The protein below binds the small molecule below.
Small molecule (SMILES): N[C@@H]1[C@@H](O)[C@@H](O)[C@@H](CO)O[C@@H]1O

Binding-site contacts:
Ligand atom C4 contacts residue HIS85 of chain 1.B at 3.9 Å.
Ligand atom O4 contacts residue PRO65 of chain 1.B at 4.3 Å.
Ligand atom O6 contacts residue TYR66 of chain 1.B at 3.3 Å.
Ligand atom O6 contacts residue PRO65 of chain 1.B at 3.8 Å.
Ligand atom C5 contacts residue ASN27 of chain 1.B at 3.9 Å.
Ligand atom O6 contacts residue VAL79 of chain 1.B at 3.7 Å.
Ligand atom C6 contacts residue TYR66 of chain 1.B at 4.1 Å (hydrophobic).
Ligand atom O4 contacts residue HIS85 of chain 1.B at 3.1 Å (h-bond).
Ligand atom C3 contacts residue HIS81 of chain 1.B at 4.2 Å.
Ligand atom C2 contacts residue GLY67 of chain 1.B at 3.7 Å.
Ligand atom C5 contacts residue HIS81 of chain 1.B at 3.7 Å.
Ligand atom C2 contacts residue GLY68 of chain 1.B at 4.1 Å.
Ligand atom O5 contacts residue TYR66 of chain 1.B at 4.2 Å.
Ligand atom C6 contacts residue HIS81 of chain 1.B at 3.9 Å.
Ligand atom C6 contacts residue GLY67 of chain 1.B at 3.5 Å.
Ligand atom C3 contacts residue ASP83 of chain 1.B at 3.5 Å.
Ligand atom O4 contacts residue GLY68 of chain 1.B at 3.2 Å.
Ligand atom C5 contacts residue GLY68 of chain 1.B at 4.0 Å.
Ligand atom O6 contacts residue ASN27 of chain 1.B at 2.6 Å (h-bond).
Ligand atom O4 contacts residue HIS64 of chain 1.B at 2.8 Å (h-bond).
Ligand atom C6 contacts residue VAL79 of chain 1.B at 4.0 Å (hydrophobic).
Ligand atom C1 contacts residue GLY67 of chain 1.B at 3.2 Å.
Ligand atom O4 contacts residue GLY67 of chain 1.B at 4.2 Å.
Ligand atom O3 contacts residue HIS85 of chain 1.B at 2.8 Å (h-bond).
Ligand atom C3 contacts residue HIS85 of chain 1.B at 3.8 Å.
Ligand atom O6 contacts residue GLY67 of chain 1.B at 2.8 Å (h-bond).
Ligand atom C5 contacts residue GLY67 of chain 1.B at 3.8 Å.
Ligand atom C6 contacts residue PRO65 of chain 1.B at 3.7 Å (hydrophobic).
Ligand atom O5 contacts residue GLY67 of chain 1.B at 2.9 Å.
Ligand atom C4 contacts residue HIS81 of chain 1.B at 3.9 Å.
Ligand atom O3 contacts residue ASP83 of chain 1.B at 2.7 Å (salt-bridge).
Ligand atom O1 contacts residue GLY67 of chain 1.B at 4.3 Å.
Ligand atom C2 contacts residue HIS85 of chain 1.B at 4.2 Å.
Ligand atom C6 contacts residue ASN27 of chain 1.B at 3.4 Å.
Ligand atom C4 contacts residue HIS64 of chain 1.B at 3.4 Å.
Ligand atom C6 contacts residue HIS64 of chain 1.B at 3.9 Å.
Ligand atom O5 contacts residue GLY68 of chain 1.B at 3.2 Å (h-bond).
Ligand atom C6 contacts residue GLY68 of chain 1.B at 4.1 Å.
Ligand atom N2 contacts residue GLY67 of chain 1.B at 4.1 Å.
Ligand atom C1 contacts residue GLY68 of chain 1.B at 3.8 Å.

Sequence of chain 1.B:
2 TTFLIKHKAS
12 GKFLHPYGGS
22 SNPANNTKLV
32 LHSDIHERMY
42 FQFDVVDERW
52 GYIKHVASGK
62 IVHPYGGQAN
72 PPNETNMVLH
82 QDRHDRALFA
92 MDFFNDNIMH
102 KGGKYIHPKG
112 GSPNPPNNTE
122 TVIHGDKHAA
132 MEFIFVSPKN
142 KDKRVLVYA